Binding-site contacts:
Ligand atom SBG contacts residue HIS82 of chain 6.F at 4.0 Å.
Ligand atom O2 contacts residue HIS82 of chain 6.F at 4.0 Å.
Ligand atom OBI contacts residue HIS114 of chain 6.F at 3.0 Å (h-bond).
Ligand atom OAH contacts residue HIS82 of chain 6.D at 3.1 Å (h-bond).
Ligand atom O4 contacts residue ASN80 of chain 6.D at 3.1 Å (h-bond).
Ligand atom OAH contacts residue ASN80 of chain 6.D at 3.2 Å (h-bond).
Ligand atom OAF contacts residue HIS114 of chain 6.H at 4.1 Å.
Ligand atom SBB contacts residue HIS114 of chain 6.D at 4.2 Å.
Ligand atom SBG contacts residue HIS114 of chain 6.F at 3.5 Å (h-bond).
Ligand atom O3 contacts residue HIS114 of chain 6.D at 3.3 Å (h-bond).
Ligand atom OBA contacts residue HIS114 of chain 6.D at 3.0 Å (h-bond).
Ligand atom C5 contacts residue HIS82 of chain 6.H at 4.0 Å.
Ligand atom C2 contacts residue HIS82 of chain 6.D at 4.2 Å.
Ligand atom SAG contacts residue HIS114 of chain 6.H at 4.1 Å.
Ligand atom C3 contacts residue HIS82 of chain 6.D at 4.3 Å.
Ligand atom O1 contacts residue HIS114 of chain 6.H at 2.8 Å (h-bond).
Ligand atom OAB contacts residue ARG119 of chain 6.H at 3.5 Å.
Ligand atom C1 contacts residue HIS82 of chain 6.H at 3.7 Å.
Ligand atom OAF contacts residue HIS82 of chain 6.D at 3.2 Å (h-bond).
Ligand atom C4 contacts residue ASN80 of chain 6.D at 4.0 Å.
Ligand atom O5 contacts residue HIS82 of chain 6.H at 3.2 Å (h-bond).
Ligand atom OBI contacts residue HIS82 of chain 6.F at 2.9 Å.
Ligand atom OBC contacts residue HIS82 of chain 6.F at 3.2 Å (h-bond).
Ligand atom N2 contacts residue HIS114 of chain 6.H at 4.1 Å.
Ligand atom O1 contacts residue HIS82 of chain 6.H at 3.6 Å.
Ligand atom O4 contacts residue HIS114 of chain 6.D at 3.6 Å.
Ligand atom OBC contacts residue HIS114 of chain 6.D at 4.1 Å.
Ligand atom O3 contacts residue HIS82 of chain 6.D at 3.9 Å.
Ligand atom OBF contacts residue HIS82 of chain 6.F at 3.9 Å.
Ligand atom OBH contacts residue HIS114 of chain 6.F at 3.1 Å (h-bond).
Ligand atom OBF contacts residue HIS114 of chain 6.F at 3.9 Å.
Ligand atom SBB contacts residue HIS82 of chain 6.F at 3.5 Å (h-bond).
Ligand atom C1 contacts residue HIS114 of chain 6.H at 3.5 Å.
Ligand atom OBE contacts residue HIS82 of chain 6.F at 2.9 Å (h-bond).
Ligand atom OAB contacts residue HIS114 of chain 6.H at 3.3 Å.
Ligand atom SAG contacts residue HIS82 of chain 6.D at 3.7 Å.
Ligand atom O6B contacts residue ASN80 of chain 6.D at 3.0 Å (h-bond).
Ligand atom C6 contacts residue ASN80 of chain 6.D at 3.8 Å.
Ligand atom SAG contacts residue ASN80 of chain 6.D at 4.3 Å.
Ligand atom OBA contacts residue HIS82 of chain 6.D at 4.2 Å.

Sequence of chain 6.F:
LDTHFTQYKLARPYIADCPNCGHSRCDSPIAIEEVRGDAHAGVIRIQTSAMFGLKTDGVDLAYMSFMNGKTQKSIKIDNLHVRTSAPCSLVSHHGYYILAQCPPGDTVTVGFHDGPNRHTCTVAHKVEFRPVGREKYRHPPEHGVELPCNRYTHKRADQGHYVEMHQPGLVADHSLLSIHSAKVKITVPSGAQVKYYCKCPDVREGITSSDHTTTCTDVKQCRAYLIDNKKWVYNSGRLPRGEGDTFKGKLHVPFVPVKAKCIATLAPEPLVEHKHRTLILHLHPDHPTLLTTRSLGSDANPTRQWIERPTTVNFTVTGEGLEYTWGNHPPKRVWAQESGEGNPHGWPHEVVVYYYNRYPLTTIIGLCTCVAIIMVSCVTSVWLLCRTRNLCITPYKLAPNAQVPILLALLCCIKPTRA

Sequence of chain 6.D:
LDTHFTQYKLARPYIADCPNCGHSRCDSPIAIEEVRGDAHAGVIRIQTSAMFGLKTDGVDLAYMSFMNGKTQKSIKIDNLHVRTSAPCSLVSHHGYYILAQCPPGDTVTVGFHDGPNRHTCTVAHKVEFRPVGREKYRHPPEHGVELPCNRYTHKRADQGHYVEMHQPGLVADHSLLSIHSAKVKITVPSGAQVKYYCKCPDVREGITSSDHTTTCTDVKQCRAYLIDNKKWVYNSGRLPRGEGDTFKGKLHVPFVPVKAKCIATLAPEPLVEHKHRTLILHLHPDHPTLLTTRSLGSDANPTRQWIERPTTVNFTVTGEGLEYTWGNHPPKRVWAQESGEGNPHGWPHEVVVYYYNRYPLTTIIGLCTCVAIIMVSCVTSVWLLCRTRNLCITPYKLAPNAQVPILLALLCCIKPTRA

Sequence of chain 6.H:
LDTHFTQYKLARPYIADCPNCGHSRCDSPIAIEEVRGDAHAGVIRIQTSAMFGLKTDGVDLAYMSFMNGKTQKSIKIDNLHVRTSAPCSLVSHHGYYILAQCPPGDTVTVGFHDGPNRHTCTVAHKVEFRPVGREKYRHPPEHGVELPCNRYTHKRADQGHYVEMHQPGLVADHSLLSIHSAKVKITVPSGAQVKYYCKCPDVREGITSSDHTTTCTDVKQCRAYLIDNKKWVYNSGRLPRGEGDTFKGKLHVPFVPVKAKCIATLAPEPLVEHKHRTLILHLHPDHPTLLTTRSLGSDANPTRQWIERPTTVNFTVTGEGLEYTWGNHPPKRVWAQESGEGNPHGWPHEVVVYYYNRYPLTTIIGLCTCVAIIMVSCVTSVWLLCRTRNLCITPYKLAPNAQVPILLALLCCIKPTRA

A small-molecule ligand and the protein it binds are described below.
Small molecule (SMILES): O=C(O)[C@@H]1O[C@H](O[C@H]2[C@@H](OS(=O)(=O)O)O[C@@H](O)[C@H](NS(=O)(=O)O)[C@H]2O)[C@@H](OS(=O)(=O)O)[C@H](O)[C@@H]1O